Binding-site contacts:
Ligand atom C6 contacts residue LEU368 of chain 1.A at 4.5 Å (hydrophobic).
Ligand atom O5 contacts residue ASN343 of chain 1.A at 2.4 Å (h-bond).
Ligand atom C6 contacts residue PHE338 of chain 1.A at 3.5 Å (hydrophobic).
Ligand atom C3 contacts residue ASN343 of chain 1.A at 3.8 Å.
Ligand atom O6 contacts residue LEU368 of chain 1.A at 4.2 Å.
Ligand atom C1 contacts residue ASN343 of chain 1.A at 1.4 Å.
Ligand atom C4 contacts residue ASN343 of chain 1.A at 4.2 Å.
Ligand atom C6 contacts residue PHE342 of chain 1.A at 4.3 Å (hydrophobic).
Ligand atom O5 contacts residue PHE342 of chain 1.A at 4.4 Å.
Ligand atom O5 contacts residue GLY339 of chain 1.A at 4.5 Å.
Ligand atom N2 contacts residue ASN343 of chain 1.A at 2.9 Å (h-bond).
Ligand atom C5 contacts residue PHE338 of chain 1.A at 4.4 Å (hydrophobic).
Ligand atom O6 contacts residue GLY339 of chain 1.A at 3.4 Å (h-bond).
Ligand atom O6 contacts residue PHE338 of chain 1.A at 3.4 Å.
Ligand atom C7 contacts residue ASN343 of chain 1.A at 3.8 Å.
Ligand atom O7 contacts residue ASN343 of chain 1.A at 4.2 Å.
Ligand atom C2 contacts residue ASN343 of chain 1.A at 2.4 Å.
Ligand atom C5 contacts residue ASN343 of chain 1.A at 3.7 Å.
Ligand atom C5 contacts residue GLY339 of chain 1.A at 3.8 Å.
Ligand atom C6 contacts residue GLY339 of chain 1.A at 3.8 Å.

This protein binds this small molecule.
Small molecule (SMILES): CC(=O)N[C@@H]1[C@@H](O)[C@H](O)[C@@H](CO)O[C@H]1O

Sequence of chain 1.A:
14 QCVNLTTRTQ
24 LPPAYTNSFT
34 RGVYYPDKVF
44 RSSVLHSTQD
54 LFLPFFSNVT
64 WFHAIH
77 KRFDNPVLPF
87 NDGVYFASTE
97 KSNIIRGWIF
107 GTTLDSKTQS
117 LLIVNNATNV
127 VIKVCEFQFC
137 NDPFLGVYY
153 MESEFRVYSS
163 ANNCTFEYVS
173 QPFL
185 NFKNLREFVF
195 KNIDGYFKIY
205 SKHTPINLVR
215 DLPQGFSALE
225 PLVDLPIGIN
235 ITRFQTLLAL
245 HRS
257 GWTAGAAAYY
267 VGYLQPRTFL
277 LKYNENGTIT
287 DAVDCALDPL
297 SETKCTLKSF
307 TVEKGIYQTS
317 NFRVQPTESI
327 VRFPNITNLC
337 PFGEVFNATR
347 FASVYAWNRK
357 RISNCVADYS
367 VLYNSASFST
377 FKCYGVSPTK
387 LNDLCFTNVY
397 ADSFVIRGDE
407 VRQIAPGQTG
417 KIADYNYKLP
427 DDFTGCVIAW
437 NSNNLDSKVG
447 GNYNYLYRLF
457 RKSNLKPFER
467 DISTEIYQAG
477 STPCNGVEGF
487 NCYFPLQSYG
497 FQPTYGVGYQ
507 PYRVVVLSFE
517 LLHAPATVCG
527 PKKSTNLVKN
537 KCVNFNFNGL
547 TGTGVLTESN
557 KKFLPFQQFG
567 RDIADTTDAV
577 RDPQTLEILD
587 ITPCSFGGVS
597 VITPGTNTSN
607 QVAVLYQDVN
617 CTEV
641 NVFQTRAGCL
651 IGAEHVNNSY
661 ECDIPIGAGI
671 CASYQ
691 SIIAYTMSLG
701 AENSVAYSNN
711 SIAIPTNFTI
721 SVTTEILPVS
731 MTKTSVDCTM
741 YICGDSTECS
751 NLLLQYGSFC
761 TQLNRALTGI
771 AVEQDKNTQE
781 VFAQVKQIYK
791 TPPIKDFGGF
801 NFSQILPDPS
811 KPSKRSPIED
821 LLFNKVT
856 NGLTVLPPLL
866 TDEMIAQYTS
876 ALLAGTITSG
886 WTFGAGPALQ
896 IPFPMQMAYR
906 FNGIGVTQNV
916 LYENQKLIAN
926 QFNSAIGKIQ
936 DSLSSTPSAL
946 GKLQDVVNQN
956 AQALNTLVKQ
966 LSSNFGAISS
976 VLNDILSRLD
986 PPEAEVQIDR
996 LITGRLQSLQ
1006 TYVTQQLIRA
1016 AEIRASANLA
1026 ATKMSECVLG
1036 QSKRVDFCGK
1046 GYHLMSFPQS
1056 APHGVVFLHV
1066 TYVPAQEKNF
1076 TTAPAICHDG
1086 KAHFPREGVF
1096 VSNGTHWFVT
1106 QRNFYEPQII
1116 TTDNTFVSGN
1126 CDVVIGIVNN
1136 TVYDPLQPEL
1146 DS